Sequence of chain 1.A:
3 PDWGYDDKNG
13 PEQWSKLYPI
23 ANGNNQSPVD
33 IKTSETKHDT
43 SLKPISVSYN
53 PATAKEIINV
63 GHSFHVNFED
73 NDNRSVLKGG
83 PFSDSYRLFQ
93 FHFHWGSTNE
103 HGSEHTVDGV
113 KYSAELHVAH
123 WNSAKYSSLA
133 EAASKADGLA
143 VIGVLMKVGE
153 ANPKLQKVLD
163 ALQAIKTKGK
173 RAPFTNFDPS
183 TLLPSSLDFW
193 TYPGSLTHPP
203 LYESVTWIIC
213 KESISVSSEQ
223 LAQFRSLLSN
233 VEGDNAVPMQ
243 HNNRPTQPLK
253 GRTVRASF

This protein binds this small molecule.
Small molecule (SMILES): CC(=O)Nc1nnc(S(N)(=O)=O)s1

Binding-site contacts:
Ligand atom S2 contacts residue LEU198 of chain 1.A at 3.6 Å.
Ligand atom S1 contacts residue THR199 of chain 1.A at 3.9 Å.
Ligand atom N4 contacts residue LEU198 of chain 1.A at 3.8 Å.
Ligand atom C1 contacts residue THR199 of chain 1.A at 4.3 Å.
Ligand atom N1 contacts residue HIS96 of chain 1.A at 3.4 Å (h-bond).
Ligand atom S1 contacts residue HIS94 of chain 1.A at 4.0 Å.
Ligand atom O1 contacts residue HIS119 of chain 1.A at 3.7 Å.
Ligand atom O2 contacts residue TRP209 of chain 1.A at 3.5 Å.
Ligand atom C1 contacts residue HIS200 of chain 1.A at 4.1 Å.
Ligand atom O2 contacts residue SER197 of chain 1.A at 4.1 Å.
Ligand atom C3 contacts residue PHE91 of chain 1.A at 4.0 Å (hydrophobic).
Ligand atom N1 contacts residue THR199 of chain 1.A at 3.0 Å (h-bond).
Ligand atom O1 contacts residue TRP209 of chain 1.A at 4.3 Å.
Ligand atom O2 contacts residue ZN1 of chain 1.B at 4.0 Å.
Ligand atom N3 contacts residue THR199 of chain 1.A at 3.9 Å.
Ligand atom N2 contacts residue HIS200 of chain 1.A at 3.1 Å.
Ligand atom C4 contacts residue PHE91 of chain 1.A at 3.8 Å (hydrophobic).
Ligand atom N1 contacts residue ZN1 of chain 1.B at 2.0 Å.
Ligand atom C2 contacts residue HIS200 of chain 1.A at 4.1 Å.
Ligand atom N2 contacts residue LEU198 of chain 1.A at 3.7 Å.
Ligand atom O3 contacts residue LEU198 of chain 1.A at 3.9 Å.
Ligand atom C1 contacts residue LEU198 of chain 1.A at 3.7 Å (hydrophobic).
Ligand atom C2 contacts residue LEU198 of chain 1.A at 3.5 Å (hydrophobic).
Ligand atom S1 contacts residue ZN1 of chain 1.B at 3.2 Å.
Ligand atom N3 contacts residue HIS200 of chain 1.A at 3.4 Å (h-bond).
Ligand atom N1 contacts residue HIS200 of chain 1.A at 4.1 Å.
Ligand atom O3 contacts residue PHE91 of chain 1.A at 3.3 Å.
Ligand atom O2 contacts residue THR199 of chain 1.A at 3.1 Å (h-bond).
Ligand atom S1 contacts residue HIS119 of chain 1.A at 4.0 Å.
Ligand atom N1 contacts residue HIS119 of chain 1.A at 3.4 Å (h-bond).
Ligand atom C3 contacts residue LEU198 of chain 1.A at 4.1 Å (hydrophobic).
Ligand atom O1 contacts residue HIS94 of chain 1.A at 3.4 Å.
Ligand atom N3 contacts residue LEU198 of chain 1.A at 3.7 Å.
Ligand atom O3 contacts residue LEU141 of chain 1.A at 4.1 Å.
Ligand atom O2 contacts residue LEU198 of chain 1.A at 3.5 Å.
Ligand atom O1 contacts residue VAL143 of chain 1.A at 4.1 Å.
Ligand atom O1 contacts residue ZN1 of chain 1.B at 3.1 Å.
Ligand atom N1 contacts residue HIS94 of chain 1.A at 3.2 Å (h-bond).
Ligand atom C4 contacts residue LEU131 of chain 1.A at 4.2 Å (hydrophobic).
Ligand atom S2 contacts residue HIS94 of chain 1.A at 4.3 Å.